A protein and the small-molecule ligand that binds it are described below.
Small molecule (SMILES): Nc1ncnc2c1ncn2[C@@H]1O[C@H](CO)C[C@H]1O

Sequence of chain 1.B:
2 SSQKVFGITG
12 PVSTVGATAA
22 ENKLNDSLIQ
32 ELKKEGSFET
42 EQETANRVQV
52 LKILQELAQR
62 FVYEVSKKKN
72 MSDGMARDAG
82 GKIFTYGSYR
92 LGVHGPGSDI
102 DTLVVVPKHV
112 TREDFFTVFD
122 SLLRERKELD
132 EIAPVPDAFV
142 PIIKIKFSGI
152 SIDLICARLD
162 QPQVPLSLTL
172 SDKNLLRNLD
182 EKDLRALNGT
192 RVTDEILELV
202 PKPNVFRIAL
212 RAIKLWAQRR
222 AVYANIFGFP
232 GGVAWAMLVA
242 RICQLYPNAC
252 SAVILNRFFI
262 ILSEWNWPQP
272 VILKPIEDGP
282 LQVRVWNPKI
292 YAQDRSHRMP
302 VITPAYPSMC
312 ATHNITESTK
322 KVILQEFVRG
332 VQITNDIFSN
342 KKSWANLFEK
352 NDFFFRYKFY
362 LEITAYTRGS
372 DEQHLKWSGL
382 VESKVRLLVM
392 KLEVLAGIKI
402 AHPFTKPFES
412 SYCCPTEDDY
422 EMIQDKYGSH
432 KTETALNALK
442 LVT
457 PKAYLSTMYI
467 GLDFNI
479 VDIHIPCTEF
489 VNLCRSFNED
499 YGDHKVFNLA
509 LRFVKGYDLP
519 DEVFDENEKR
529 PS

Binding-site contacts:
Ligand atom C2' contacts residue TYR87 of chain 1.B at 3.8 Å (hydrophobic).
Ligand atom O2' contacts residue TYR87 of chain 1.B at 2.4 Å (h-bond).
Ligand atom O5' contacts residue 3AT1 of chain 1.J at 2.6 Å (h-bond).
Ligand atom C5' contacts residue MN1 of chain 1.I at 3.9 Å.
Ligand atom N1 contacts residue 3AT1 of chain 1.J at 3.8 Å.
Ligand atom C3' contacts residue MN1 of chain 1.I at 2.8 Å.
Ligand atom C3' contacts residue 3AT1 of chain 1.J at 3.3 Å.
Ligand atom O2' contacts residue ASP102 of chain 1.B at 3.9 Å.
Ligand atom N6 contacts residue ARG186 of chain 1.B at 3.5 Å.
Ligand atom C5' contacts residue 3AT1 of chain 1.J at 3.4 Å.
Ligand atom C4' contacts residue 3AT1 of chain 1.J at 3.9 Å.
Ligand atom C4 contacts residue 3AT1 of chain 1.J at 4.0 Å.
Ligand atom C2' contacts residue ASP102 of chain 1.B at 4.0 Å.
Ligand atom C3' contacts residue ASP154 of chain 1.B at 3.1 Å.
Ligand atom N7 contacts residue PHE140 of chain 1.B at 3.6 Å.
Ligand atom C6 contacts residue VAL141 of chain 1.B at 3.7 Å (hydrophobic).
Ligand atom N3 contacts residue TYR87 of chain 1.B at 3.2 Å (h-bond).
Ligand atom C5 contacts residue VAL141 of chain 1.B at 3.1 Å (hydrophobic).
Ligand atom C2 contacts residue TYR87 of chain 1.B at 3.4 Å (hydrophobic).
Ligand atom C2' contacts residue 3AT1 of chain 1.J at 3.6 Å.
Ligand atom C2' contacts residue MN1 of chain 1.I at 4.0 Å.
Ligand atom C1' contacts residue ILE143 of chain 1.B at 4.0 Å (hydrophobic).
Ligand atom N9 contacts residue VAL141 of chain 1.B at 3.7 Å.
Ligand atom C5 contacts residue 3AT1 of chain 1.J at 3.7 Å.
Ligand atom C8 contacts residue VAL141 of chain 1.B at 3.4 Å (hydrophobic).
Ligand atom N3 contacts residue 3AT1 of chain 1.J at 3.8 Å.
Ligand atom C6 contacts residue ARG186 of chain 1.B at 4.1 Å.
Ligand atom C4 contacts residue VAL141 of chain 1.B at 3.6 Å (hydrophobic).
Ligand atom N1 contacts residue ARG186 of chain 1.B at 3.4 Å (salt-bridge).
Ligand atom O5' contacts residue MN1 of chain 1.I at 3.1 Å.
Ligand atom C3' contacts residue ASP102 of chain 1.B at 3.4 Å.
Ligand atom C2 contacts residue ILE156 of chain 1.B at 3.7 Å (hydrophobic).
Ligand atom N7 contacts residue 3AT1 of chain 1.J at 4.1 Å.
Ligand atom C4' contacts residue MN1 of chain 1.I at 3.6 Å.
Ligand atom C6 contacts residue 3AT1 of chain 1.J at 3.4 Å.
Ligand atom N3 contacts residue ILE156 of chain 1.B at 4.0 Å.
Ligand atom N6 contacts residue 3AT1 of chain 1.J at 3.2 Å.
Ligand atom N7 contacts residue VAL141 of chain 1.B at 3.0 Å.
Ligand atom C4' contacts residue ASP154 of chain 1.B at 3.9 Å.
Ligand atom N6 contacts residue PHE140 of chain 1.B at 4.0 Å.